Sequence of chain 1.A:
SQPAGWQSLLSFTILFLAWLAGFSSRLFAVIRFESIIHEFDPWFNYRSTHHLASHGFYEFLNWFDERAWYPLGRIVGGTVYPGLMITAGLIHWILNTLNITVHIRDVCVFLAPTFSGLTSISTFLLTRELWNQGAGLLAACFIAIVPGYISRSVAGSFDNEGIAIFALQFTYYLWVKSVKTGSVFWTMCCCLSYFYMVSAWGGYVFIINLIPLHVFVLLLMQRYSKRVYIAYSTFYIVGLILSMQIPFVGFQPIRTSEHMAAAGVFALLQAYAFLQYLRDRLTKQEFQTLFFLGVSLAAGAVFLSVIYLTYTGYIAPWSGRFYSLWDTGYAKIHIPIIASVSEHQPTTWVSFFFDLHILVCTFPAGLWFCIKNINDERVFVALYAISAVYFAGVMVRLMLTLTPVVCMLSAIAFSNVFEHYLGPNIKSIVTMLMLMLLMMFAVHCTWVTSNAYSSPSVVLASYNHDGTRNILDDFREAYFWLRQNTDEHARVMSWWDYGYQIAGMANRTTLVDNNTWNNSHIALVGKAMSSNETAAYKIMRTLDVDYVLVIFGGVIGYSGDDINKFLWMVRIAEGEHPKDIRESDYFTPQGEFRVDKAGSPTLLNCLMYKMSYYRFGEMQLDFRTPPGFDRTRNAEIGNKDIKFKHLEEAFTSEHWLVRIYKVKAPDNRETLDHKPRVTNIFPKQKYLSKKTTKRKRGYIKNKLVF

A protein and the small-molecule ligand that binds it are described below.
Small molecule (SMILES): CCCCCCCCCCCCCC(=O)O[C@H](COC(=O)CCCCCCCCCC)COP(=O)(O)OCC[N+](C)(C)C

Binding-site contacts:
Ligand atom C3A contacts residue ALA361 of chain 1.A at 4.3 Å (hydrophobic).
Ligand atom C2E contacts residue 0K31 of chain 1.W at 4.0 Å.
Ligand atom C2A contacts residue PHE278 of chain 1.A at 4.1 Å (hydrophobic).
Ligand atom C33 contacts residue VAL357 of chain 1.A at 4.3 Å (hydrophobic).
Ligand atom O31 contacts residue LEU282 of chain 1.A at 4.5 Å.
Ligand atom C32 contacts residue VAL357 of chain 1.A at 4.0 Å (hydrophobic).
Ligand atom C24 contacts residue LEU282 of chain 1.A at 3.9 Å (hydrophobic).
Ligand atom C37 contacts residue GLY362 of chain 1.A at 4.5 Å.
Ligand atom C37 contacts residue ALA361 of chain 1.A at 2.3 Å (hydrophobic).
Ligand atom C36 contacts residue ALA361 of chain 1.A at 3.5 Å (hydrophobic).
Ligand atom C3A contacts residue PHE278 of chain 1.A at 4.5 Å (hydrophobic).
Ligand atom C2C contacts residue 0K31 of chain 1.W at 4.4 Å.
Ligand atom C3B contacts residue PHE365 of chain 1.A at 3.6 Å (hydrophobic).
Ligand atom C38 contacts residue ALA361 of chain 1.A at 3.4 Å (hydrophobic).
Ligand atom C2D contacts residue 0K31 of chain 1.W at 4.3 Å.
Ligand atom C34 contacts residue LEU282 of chain 1.A at 3.7 Å (hydrophobic).
Ligand atom C25 contacts residue LEU282 of chain 1.A at 4.2 Å (hydrophobic).
Ligand atom C27 contacts residue LEU282 of chain 1.A at 4.5 Å (hydrophobic).
Ligand atom C29 contacts residue PHE278 of chain 1.A at 4.0 Å (hydrophobic).
Ligand atom P contacts residue GLN284 of chain 1.A at 3.4 Å.
Ligand atom O21 contacts residue LEU282 of chain 1.A at 4.2 Å.
Ligand atom C38 contacts residue PHE278 of chain 1.A at 4.3 Å (hydrophobic).
Ligand atom C3A contacts residue 0K31 of chain 1.W at 4.3 Å.
Ligand atom C26 contacts residue LEU282 of chain 1.A at 4.5 Å (hydrophobic).
Ligand atom O14 contacts residue GLN284 of chain 1.A at 3.9 Å.
Ligand atom O12 contacts residue GLN284 of chain 1.A at 2.6 Å (h-bond).
Ligand atom C35 contacts residue ALA361 of chain 1.A at 3.7 Å (hydrophobic).
Ligand atom O11 contacts residue GLN284 of chain 1.A at 3.4 Å (h-bond).
Ligand atom C39 contacts residue ALA361 of chain 1.A at 3.2 Å (hydrophobic).
Ligand atom C1 contacts residue GLN284 of chain 1.A at 4.4 Å.
Ligand atom C33 contacts residue LEU282 of chain 1.A at 4.1 Å (hydrophobic).
Ligand atom C39 contacts residue GLY362 of chain 1.A at 4.1 Å.
Ligand atom C33 contacts residue TYR334 of chain 1.A at 4.4 Å (hydrophobic).